Binding-site contacts:
Ligand atom C1 contacts residue GLY374 of chain 3.A at 3.7 Å.
Ligand atom C5 contacts residue ASN120 of chain 1.A at 3.7 Å.
Ligand atom O3 contacts residue ARG283 of chain 3.A at 3.6 Å (salt-bridge).
Ligand atom O6 contacts residue LEU373 of chain 3.A at 2.6 Å (h-bond).
Ligand atom C2 contacts residue ASN120 of chain 1.A at 2.5 Å.
Ligand atom O5 contacts residue GLY374 of chain 3.A at 3.3 Å.
Ligand atom C6 contacts residue ARG308 of chain 3.A at 3.7 Å.
Ligand atom O4 contacts residue ARG247 of chain 3.A at 3.2 Å (salt-bridge).
Ligand atom O3 contacts residue ASP250 of chain 3.A at 2.9 Å (salt-bridge).
Ligand atom C3 contacts residue ARG104 of chain 3.C at 3.6 Å.
Ligand atom O5 contacts residue ASP250 of chain 3.A at 3.6 Å (salt-bridge).
Ligand atom O2 contacts residue LEU296 of chain 3.A at 3.4 Å.
Ligand atom C3 contacts residue ASN249 of chain 3.A at 3.6 Å.
Ligand atom O5 contacts residue GLN375 of chain 3.A at 2.9 Å (h-bond).
Ligand atom O3 contacts residue ARG104 of chain 3.C at 3.0 Å (salt-bridge).
Ligand atom O5 contacts residue ARG104 of chain 3.C at 3.1 Å (salt-bridge).
Ligand atom C6 contacts residue ILE285 of chain 3.A at 3.5 Å (hydrophobic).
Ligand atom O6 contacts residue ARG308 of chain 3.A at 3.1 Å (salt-bridge).
Ligand atom O2 contacts residue ASN249 of chain 3.A at 2.7 Å (h-bond).
Ligand atom C2 contacts residue ASN249 of chain 3.A at 3.4 Å.
Ligand atom C6 contacts residue PRO309 of chain 3.A at 3.5 Å (hydrophobic).
Ligand atom C3 contacts residue ASP250 of chain 3.A at 3.7 Å.
Ligand atom O4 contacts residue ARG283 of chain 3.A at 3.5 Å (salt-bridge).
Ligand atom O2 contacts residue GLY312 of chain 3.A at 3.5 Å.
Ligand atom C3 contacts residue GLU294 of chain 3.A at 3.7 Å.
Ligand atom C1 contacts residue ARG104 of chain 3.C at 3.2 Å.
Ligand atom O6 contacts residue GLY374 of chain 3.A at 3.7 Å.
Ligand atom O3 contacts residue GLN311 of chain 3.A at 3.6 Å.
Ligand atom N2 contacts residue ASN120 of chain 1.A at 3.0 Å (h-bond).
Ligand atom C2 contacts residue ARG104 of chain 3.C at 3.4 Å.
Ligand atom O4 contacts residue GLY312 of chain 3.A at 3.6 Å.
Ligand atom O5 contacts residue ASN120 of chain 1.A at 2.4 Å (h-bond).
Ligand atom O3 contacts residue ASN249 of chain 3.A at 2.8 Å (h-bond).
Ligand atom O3 contacts residue GLY312 of chain 3.A at 3.2 Å (h-bond).
Ligand atom O2 contacts residue ARG104 of chain 3.C at 3.4 Å (salt-bridge).
Ligand atom C3 contacts residue GLY312 of chain 3.A at 3.5 Å.
Ligand atom O6 contacts residue ASP250 of chain 3.A at 2.9 Å (salt-bridge).
Ligand atom O3 contacts residue GLU294 of chain 3.A at 3.1 Å (salt-bridge).
Ligand atom O2 contacts residue ASP106 of chain 3.C at 3.5 Å (salt-bridge).
Ligand atom C1 contacts residue ASN120 of chain 1.A at 1.5 Å.

Sequence of chain 3.C:
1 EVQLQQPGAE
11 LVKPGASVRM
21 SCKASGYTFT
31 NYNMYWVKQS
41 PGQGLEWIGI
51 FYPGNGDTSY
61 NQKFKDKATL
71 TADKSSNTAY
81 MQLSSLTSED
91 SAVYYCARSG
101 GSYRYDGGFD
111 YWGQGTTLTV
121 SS

Sequence of chain 3.A:
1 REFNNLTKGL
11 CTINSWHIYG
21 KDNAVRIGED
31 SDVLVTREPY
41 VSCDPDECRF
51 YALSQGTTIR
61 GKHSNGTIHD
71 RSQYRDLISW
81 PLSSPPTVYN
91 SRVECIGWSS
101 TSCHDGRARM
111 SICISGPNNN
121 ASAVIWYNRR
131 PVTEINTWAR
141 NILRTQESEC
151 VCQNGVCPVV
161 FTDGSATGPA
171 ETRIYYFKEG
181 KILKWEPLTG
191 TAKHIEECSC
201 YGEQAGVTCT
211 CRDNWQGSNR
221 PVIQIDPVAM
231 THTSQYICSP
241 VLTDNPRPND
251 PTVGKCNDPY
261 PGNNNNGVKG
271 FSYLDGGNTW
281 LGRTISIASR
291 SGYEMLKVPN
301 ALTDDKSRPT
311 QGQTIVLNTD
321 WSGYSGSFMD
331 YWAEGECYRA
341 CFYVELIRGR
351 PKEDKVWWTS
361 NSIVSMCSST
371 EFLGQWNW

Sequence of chain 1.A:
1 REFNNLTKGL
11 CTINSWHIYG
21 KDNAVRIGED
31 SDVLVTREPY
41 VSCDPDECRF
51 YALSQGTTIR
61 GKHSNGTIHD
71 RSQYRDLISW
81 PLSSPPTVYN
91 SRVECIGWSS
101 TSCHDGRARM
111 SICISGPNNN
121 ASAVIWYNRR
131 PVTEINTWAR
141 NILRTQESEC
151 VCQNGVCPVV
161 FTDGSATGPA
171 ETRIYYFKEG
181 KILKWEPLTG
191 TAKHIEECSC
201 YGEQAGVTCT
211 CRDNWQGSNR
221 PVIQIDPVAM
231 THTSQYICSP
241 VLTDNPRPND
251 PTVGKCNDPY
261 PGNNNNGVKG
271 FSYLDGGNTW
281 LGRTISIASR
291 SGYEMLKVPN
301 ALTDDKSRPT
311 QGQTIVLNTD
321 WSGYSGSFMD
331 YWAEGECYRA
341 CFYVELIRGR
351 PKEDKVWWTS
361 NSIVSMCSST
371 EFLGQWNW

This protein binds this small molecule.
Small molecule (SMILES): CC(=O)N[C@H]1[C@H](O[C@H]2[C@H](O)[C@@H](NC(C)=O)CO[C@@H]2CO)O[C@H](CO)[C@@H](O[C@@H]2O[C@H](CO)[C@@H](O)[C@H](O[C@H]3O[C@H](CO)[C@@H](O)[C@H](O)[C@@H]3O[C@H]3O[C@H](CO)[C@@H](O)[C@H](O)[C@@H]3O[C@H]3O[C@H](CO)[C@@H](O)[C@H](O)[C@@H]3O)[C@@H]2O)[C@@H]1O